Sequence of chain 1.A:
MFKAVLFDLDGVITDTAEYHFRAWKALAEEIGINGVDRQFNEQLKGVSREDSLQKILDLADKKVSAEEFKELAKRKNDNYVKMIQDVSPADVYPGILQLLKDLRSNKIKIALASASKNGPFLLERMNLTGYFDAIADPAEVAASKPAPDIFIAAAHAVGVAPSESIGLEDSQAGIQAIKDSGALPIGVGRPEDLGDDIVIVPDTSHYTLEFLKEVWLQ

A small-molecule ligand and the protein it binds are described below.
Small molecule (SMILES): O=P(O)(O)CC[C@H]1O[C@@H](O)[C@H](O)[C@@H](O)[C@@H]1O

Binding-site contacts:
Ligand atom O3P contacts residue ARG49 of chain 1.A at 2.8 Å (salt-bridge).
Ligand atom O1 contacts residue SER114 of chain 1.A at 3.9 Å.
Ligand atom O3 contacts residue LEU44 of chain 1.A at 3.7 Å.
Ligand atom O1P contacts residue SER116 of chain 1.A at 2.6 Å (h-bond).
Ligand atom C2 contacts residue GLY46 of chain 1.A at 3.8 Å.
Ligand atom C5 contacts residue VAL47 of chain 1.A at 3.2 Å (hydrophobic).
Ligand atom O2P contacts residue SER116 of chain 1.A at 3.4 Å.
Ligand atom C7 contacts residue HIS20 of chain 1.A at 3.6 Å.
Ligand atom C2 contacts residue ASP10 of chain 1.A at 3.4 Å.
Ligand atom C1 contacts residue ALF1 of chain 1.B at 3.1 Å.
Ligand atom O2P contacts residue LYS117 of chain 1.A at 2.9 Å (salt-bridge).
Ligand atom C3 contacts residue GLY46 of chain 1.A at 3.8 Å.
Ligand atom C1 contacts residue ASP10 of chain 1.A at 3.3 Å.
Ligand atom O3 contacts residue HIS20 of chain 1.A at 3.9 Å.
Ligand atom P contacts residue ARG49 of chain 1.A at 3.7 Å.
Ligand atom C3 contacts residue VAL47 of chain 1.A at 3.3 Å (hydrophobic).
Ligand atom O1P contacts residue ASN118 of chain 1.A at 2.8 Å (h-bond).
Ligand atom O1P contacts residue HIS20 of chain 1.A at 3.9 Å.
Ligand atom O2P contacts residue ALA115 of chain 1.A at 3.7 Å.
Ligand atom O2 contacts residue LYS45 of chain 1.A at 3.9 Å.
Ligand atom O4 contacts residue VAL47 of chain 1.A at 2.7 Å (h-bond).
Ligand atom O5 contacts residue SER116 of chain 1.A at 3.8 Å.
Ligand atom C4 contacts residue VAL47 of chain 1.A at 3.2 Å (hydrophobic).
Ligand atom O2 contacts residue MG1 of chain 1.C at 3.8 Å.
Ligand atom O2P contacts residue ARG49 of chain 1.A at 3.3 Å (salt-bridge).
Ligand atom C6 contacts residue ALA115 of chain 1.A at 3.9 Å (hydrophobic).
Ligand atom P contacts residue LYS117 of chain 1.A at 3.8 Å.
Ligand atom P contacts residue SER116 of chain 1.A at 3.6 Å.
Ligand atom O2 contacts residue GLY46 of chain 1.A at 2.8 Å (h-bond).
Ligand atom C7 contacts residue SER116 of chain 1.A at 3.5 Å.
Ligand atom O5 contacts residue ALA115 of chain 1.A at 3.7 Å.
Ligand atom O1 contacts residue ALF1 of chain 1.B at 2.0 Å.
Ligand atom O4 contacts residue SER52 of chain 1.A at 3.6 Å (h-bond).
Ligand atom O4 contacts residue SER48 of chain 1.A at 3.9 Å.
Ligand atom O5 contacts residue ASP10 of chain 1.A at 3.4 Å (salt-bridge).
Ligand atom O1 contacts residue ASP10 of chain 1.A at 2.6 Å (salt-bridge).
Ligand atom O1 contacts residue ASP8 of chain 1.A at 3.9 Å.
Ligand atom C2 contacts residue ALF1 of chain 1.B at 3.5 Å.
Ligand atom O1P contacts residue LYS117 of chain 1.A at 3.7 Å.
Ligand atom O2 contacts residue ALF1 of chain 1.B at 2.8 Å.